A protein and the small-molecule ligand that binds it are described below.
Small molecule (SMILES): CC[C@H](C)[C@H](N)C(=O)N[C@@H](CC(C)C)C(=O)N1CCC[C@H]1C(=O)N[C@@H](CCSC)C(=O)N[C@@H](Cc1ccc(O)cc1)C(=O)N[C@@H](CCCCN)C(=O)N[C@@H](CC(C)C)C(=O)N[C@@H](CO)C(=O)N1CCC[C@H]1C=O

Sequence of chain 5.PA:
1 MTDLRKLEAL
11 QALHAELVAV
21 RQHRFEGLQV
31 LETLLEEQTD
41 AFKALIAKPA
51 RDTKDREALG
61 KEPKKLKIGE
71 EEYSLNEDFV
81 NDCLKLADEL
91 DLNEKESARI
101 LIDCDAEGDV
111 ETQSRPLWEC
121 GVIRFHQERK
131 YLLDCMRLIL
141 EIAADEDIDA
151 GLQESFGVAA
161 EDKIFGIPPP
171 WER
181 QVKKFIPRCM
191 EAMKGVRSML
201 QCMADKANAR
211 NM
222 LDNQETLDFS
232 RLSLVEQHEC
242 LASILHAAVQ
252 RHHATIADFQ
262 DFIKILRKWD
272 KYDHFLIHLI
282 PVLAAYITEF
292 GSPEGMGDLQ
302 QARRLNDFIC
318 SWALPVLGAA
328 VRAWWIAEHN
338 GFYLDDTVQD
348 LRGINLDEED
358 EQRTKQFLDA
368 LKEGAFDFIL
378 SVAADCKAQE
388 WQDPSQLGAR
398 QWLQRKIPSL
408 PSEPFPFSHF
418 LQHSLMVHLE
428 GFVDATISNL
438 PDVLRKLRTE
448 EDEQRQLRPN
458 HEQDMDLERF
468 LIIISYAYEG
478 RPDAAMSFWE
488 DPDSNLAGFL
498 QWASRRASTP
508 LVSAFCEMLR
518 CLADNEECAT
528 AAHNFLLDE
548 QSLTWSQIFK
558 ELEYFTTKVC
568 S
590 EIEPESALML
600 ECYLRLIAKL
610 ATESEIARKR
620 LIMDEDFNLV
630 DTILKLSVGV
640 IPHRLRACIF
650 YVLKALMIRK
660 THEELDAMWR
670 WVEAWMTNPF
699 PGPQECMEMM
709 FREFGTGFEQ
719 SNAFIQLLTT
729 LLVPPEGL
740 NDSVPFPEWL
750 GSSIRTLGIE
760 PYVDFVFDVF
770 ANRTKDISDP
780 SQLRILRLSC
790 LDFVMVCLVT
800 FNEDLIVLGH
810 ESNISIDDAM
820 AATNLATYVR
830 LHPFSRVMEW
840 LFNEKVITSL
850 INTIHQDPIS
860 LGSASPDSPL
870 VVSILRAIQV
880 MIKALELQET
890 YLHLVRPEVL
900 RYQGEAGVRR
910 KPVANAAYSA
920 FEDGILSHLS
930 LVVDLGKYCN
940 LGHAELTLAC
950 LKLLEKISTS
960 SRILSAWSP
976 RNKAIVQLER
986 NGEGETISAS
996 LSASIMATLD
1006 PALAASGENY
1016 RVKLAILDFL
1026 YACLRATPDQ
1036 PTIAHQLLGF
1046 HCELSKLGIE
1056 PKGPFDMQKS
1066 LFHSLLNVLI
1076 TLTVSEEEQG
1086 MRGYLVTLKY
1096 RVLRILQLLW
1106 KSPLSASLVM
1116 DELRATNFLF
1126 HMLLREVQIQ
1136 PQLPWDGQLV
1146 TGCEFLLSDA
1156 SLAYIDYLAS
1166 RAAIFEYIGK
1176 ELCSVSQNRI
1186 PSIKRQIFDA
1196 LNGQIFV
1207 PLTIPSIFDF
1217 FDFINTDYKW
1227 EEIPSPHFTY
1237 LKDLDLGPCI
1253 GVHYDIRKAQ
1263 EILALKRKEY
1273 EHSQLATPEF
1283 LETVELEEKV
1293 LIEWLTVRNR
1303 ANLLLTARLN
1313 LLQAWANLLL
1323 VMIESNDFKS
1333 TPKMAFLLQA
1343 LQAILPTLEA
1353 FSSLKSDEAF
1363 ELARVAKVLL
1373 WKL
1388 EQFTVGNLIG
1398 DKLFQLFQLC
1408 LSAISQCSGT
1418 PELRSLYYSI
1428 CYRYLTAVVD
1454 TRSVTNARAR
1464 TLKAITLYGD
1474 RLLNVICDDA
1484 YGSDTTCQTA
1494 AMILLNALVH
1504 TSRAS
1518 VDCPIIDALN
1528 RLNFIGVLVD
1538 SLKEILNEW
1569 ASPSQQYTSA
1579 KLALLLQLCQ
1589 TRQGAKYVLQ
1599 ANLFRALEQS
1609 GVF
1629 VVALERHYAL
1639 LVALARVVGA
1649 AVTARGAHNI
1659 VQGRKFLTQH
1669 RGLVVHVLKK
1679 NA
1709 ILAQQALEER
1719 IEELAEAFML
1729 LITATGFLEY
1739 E

Binding-site contacts:
Ligand atom CD2 contacts residue PHE1125 of chain 5.PA at 4.2 Å (hydrophobic).
Ligand atom O contacts residue VAL1202 of chain 5.PA at 3.2 Å.
Ligand atom CE1 contacts residue ASN1072 of chain 5.PA at 3.3 Å.
Ligand atom CA contacts residue HIS1126 of chain 5.PA at 4.3 Å.
Ligand atom CB contacts residue GLN1063 of chain 5.PA at 4.5 Å.
Ligand atom CD1 contacts residue ASN1072 of chain 5.PA at 4.0 Å.
Ligand atom C contacts residue VAL1202 of chain 5.PA at 4.2 Å (hydrophobic).
Ligand atom CG contacts residue THR1121 of chain 5.PA at 3.3 Å.
Ligand atom O contacts residue GLN1063 of chain 5.PA at 2.9 Å (h-bond).
Ligand atom CD1 contacts residue ASN1122 of chain 5.PA at 4.3 Å.
Ligand atom CG contacts residue ASN1072 of chain 5.PA at 4.2 Å.
Ligand atom CE1 contacts residue THR1121 of chain 5.PA at 3.9 Å.
Ligand atom CE2 contacts residue GLN1063 of chain 5.PA at 3.3 Å.
Ligand atom CD2 contacts residue HIS1126 of chain 5.PA at 3.4 Å.
Ligand atom SD contacts residue ASN1072 of chain 5.PA at 3.7 Å.
Ligand atom C contacts residue GLN1063 of chain 5.PA at 3.9 Å.
Ligand atom O contacts residue HIS1126 of chain 5.PA at 3.3 Å (h-bond).
Ligand atom CZ contacts residue ASN1072 of chain 5.PA at 3.5 Å.
Ligand atom CD1 contacts residue ALA1120 of chain 5.PA at 4.3 Å (hydrophobic).
Ligand atom CD1 contacts residue GLN1063 of chain 5.PA at 3.8 Å.
Ligand atom O contacts residue THR1121 of chain 5.PA at 4.0 Å.
Ligand atom CD1 contacts residue PHE1125 of chain 5.PA at 3.6 Å (hydrophobic).
Ligand atom CG2 contacts residue GLN1063 of chain 5.PA at 3.3 Å.
Ligand atom CB contacts residue THR1121 of chain 5.PA at 3.3 Å.
Ligand atom OH contacts residue ASN1072 of chain 5.PA at 3.1 Å (h-bond).
Ligand atom CZ contacts residue GLN1063 of chain 5.PA at 4.1 Å.
Ligand atom CG contacts residue ALA1120 of chain 5.PA at 4.4 Å (hydrophobic).
Ligand atom CG contacts residue HIS1126 of chain 5.PA at 4.3 Å.
Ligand atom CD2 contacts residue GLN1063 of chain 5.PA at 3.6 Å.
Ligand atom CD2 contacts residue ALA1120 of chain 5.PA at 3.5 Å (hydrophobic).
Ligand atom CD1 contacts residue THR1121 of chain 5.PA at 3.0 Å.
Ligand atom C contacts residue HIS1126 of chain 5.PA at 4.0 Å.
Ligand atom OH contacts residue GLN1063 of chain 5.PA at 3.7 Å.
Ligand atom CD2 contacts residue THR1121 of chain 5.PA at 4.0 Å.
Ligand atom OH contacts residue HIS1068 of chain 5.PA at 3.8 Å.
Ligand atom CD2 contacts residue LEU1129 of chain 5.PA at 4.2 Å (hydrophobic).
Ligand atom CA contacts residue GLN1063 of chain 5.PA at 4.3 Å.
Ligand atom CD2 contacts residue THR1121 of chain 5.PA at 4.3 Å.
Ligand atom CE2 contacts residue ASN1072 of chain 5.PA at 4.4 Å.
Ligand atom CG contacts residue GLN1063 of chain 5.PA at 4.3 Å.